The protein below binds the small molecule below.
Small molecule (SMILES): COc1cc2c(cc1OC)[C@H](Cc1c[nH]c3c(Cl)cccc13)N(C=O)CC2

Sequence of chain 1.A:
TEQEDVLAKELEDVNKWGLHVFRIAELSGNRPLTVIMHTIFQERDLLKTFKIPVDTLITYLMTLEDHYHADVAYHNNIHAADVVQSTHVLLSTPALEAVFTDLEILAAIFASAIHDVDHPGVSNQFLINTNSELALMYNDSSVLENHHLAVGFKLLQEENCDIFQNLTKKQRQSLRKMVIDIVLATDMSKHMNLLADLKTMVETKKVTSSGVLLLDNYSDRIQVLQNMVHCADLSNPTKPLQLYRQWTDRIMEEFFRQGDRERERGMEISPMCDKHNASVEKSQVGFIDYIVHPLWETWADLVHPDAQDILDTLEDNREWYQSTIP

Binding-site contacts:
Ligand atom O1 contacts residue PHE308 of chain 1.A at 3.6 Å.
Ligand atom C9 contacts residue TYR95 of chain 1.A at 3.7 Å (hydrophobic).
Ligand atom C2 contacts residue PHE308 of chain 1.A at 3.4 Å (hydrophobic).
Ligand atom C6 contacts residue PHE308 of chain 1.A at 4.0 Å (hydrophobic).
Ligand atom C16 contacts residue MET209 of chain 1.A at 3.3 Å (hydrophobic).
Ligand atom C2 contacts residue GLN305 of chain 1.A at 4.0 Å.
Ligand atom O1 contacts residue GLN305 of chain 1.A at 3.1 Å (h-bond).
Ligand atom C3 contacts residue GLN305 of chain 1.A at 3.9 Å.
Ligand atom C1 contacts residue ILE272 of chain 1.A at 3.9 Å (hydrophobic).
Ligand atom C20 contacts residue MET209 of chain 1.A at 3.8 Å (hydrophobic).
Ligand atom C7 contacts residue PHE276 of chain 1.A at 4.0 Å (hydrophobic).
Ligand atom C17 contacts residue MET209 of chain 1.A at 3.7 Å (hydrophobic).
Ligand atom C8 contacts residue MET209 of chain 1.A at 3.8 Å (hydrophobic).
Ligand atom C10 contacts residue ILE272 of chain 1.A at 3.8 Å (hydrophobic).
Ligand atom C20 contacts residue ILE312 of chain 1.A at 3.9 Å (hydrophobic).
Ligand atom C13 contacts residue PHE308 of chain 1.A at 3.8 Å (hydrophobic).
Ligand atom C21 contacts residue MET209 of chain 1.A at 3.8 Å (hydrophobic).
Ligand atom O2 contacts residue GLN305 of chain 1.A at 2.8 Å (h-bond).
Ligand atom CL1 contacts residue MET209 of chain 1.A at 3.9 Å.
Ligand atom O3 contacts residue PHE276 of chain 1.A at 3.8 Å.
Ligand atom O1 contacts residue ILE272 of chain 1.A at 3.5 Å.
Ligand atom C5 contacts residue PHE308 of chain 1.A at 4.0 Å (hydrophobic).
Ligand atom C21 contacts residue ILE312 of chain 1.A at 4.0 Å (hydrophobic).
Ligand atom C10 contacts residue GLN305 of chain 1.A at 4.0 Å.
Ligand atom C11 contacts residue PHE308 of chain 1.A at 3.7 Å (hydrophobic).
Ligand atom C19 contacts residue MET209 of chain 1.A at 3.4 Å (hydrophobic).
Ligand atom C4 contacts residue PHE276 of chain 1.A at 3.9 Å (hydrophobic).
Ligand atom C3 contacts residue PHE308 of chain 1.A at 3.5 Å (hydrophobic).
Ligand atom C4 contacts residue PHE308 of chain 1.A at 3.9 Å (hydrophobic).
Ligand atom C2 contacts residue ILE272 of chain 1.A at 3.6 Å (hydrophobic).
Ligand atom C6 contacts residue ILE272 of chain 1.A at 3.9 Å (hydrophobic).
Ligand atom N2 contacts residue MET209 of chain 1.A at 4.0 Å.
Ligand atom O2 contacts residue PHE308 of chain 1.A at 3.4 Å.
Ligand atom C10 contacts residue ASN257 of chain 1.A at 3.8 Å.
Ligand atom C1 contacts residue PHE308 of chain 1.A at 3.8 Å (hydrophobic).
Ligand atom C11 contacts residue MET293 of chain 1.A at 3.5 Å (hydrophobic).
Ligand atom C11 contacts residue GLN305 of chain 1.A at 3.5 Å.
Ligand atom C12 contacts residue HIS96 of chain 1.A at 3.9 Å.
Ligand atom C10 contacts residue THR269 of chain 1.A at 3.9 Å.
Ligand atom C18 contacts residue MET209 of chain 1.A at 3.2 Å (hydrophobic).